Binding-site contacts:
Ligand atom N08 contacts residue LEU108 of chain 1.A at 2.7 Å (h-bond).
Ligand atom C07 contacts residue LEU159 of chain 1.A at 3.5 Å (hydrophobic).
Ligand atom F12 contacts residue TYR107 of chain 1.A at 3.3 Å.
Ligand atom N06 contacts residue LEU108 of chain 1.A at 3.1 Å (h-bond).
Ligand atom N06 contacts residue GLU106 of chain 1.A at 3.7 Å.
Ligand atom C02 contacts residue ALA56 of chain 1.A at 3.7 Å (hydrophobic).
Ligand atom C02 contacts residue LEU159 of chain 1.A at 3.4 Å (hydrophobic).
Ligand atom C10 contacts residue LEU108 of chain 1.A at 3.1 Å (hydrophobic).
Ligand atom C10 contacts residue TYR107 of chain 1.A at 3.5 Å (hydrophobic).
Ligand atom F12 contacts residue PRO109 of chain 1.A at 3.3 Å.
Ligand atom C13 contacts residue GLY111 of chain 1.A at 3.8 Å.
Ligand atom C21 contacts residue ASP115 of chain 1.A at 3.3 Å.
Ligand atom C07 contacts residue ALA56 of chain 1.A at 3.5 Å (hydrophobic).
Ligand atom C01 contacts residue MET105 of chain 1.A at 3.6 Å (hydrophobic).
Ligand atom C16 contacts residue GLY111 of chain 1.A at 3.7 Å.
Ligand atom C34 contacts residue ASP170 of chain 1.A at 3.2 Å.
Ligand atom C26 contacts residue LEU31 of chain 1.A at 3.5 Å (hydrophobic).
Ligand atom C10 contacts residue GLY111 of chain 1.A at 3.5 Å.
Ligand atom C25 contacts residue VAL39 of chain 1.A at 3.8 Å (hydrophobic).
Ligand atom O36 contacts residue ASN157 of chain 1.A at 3.0 Å (h-bond).
Ligand atom N30 contacts residue ARG156 of chain 1.A at 3.5 Å (salt-bridge).
Ligand atom F39 contacts residue GLY32 of chain 1.A at 3.4 Å.
Ligand atom N24 contacts residue VAL39 of chain 1.A at 3.5 Å.
Ligand atom C33 contacts residue GLY34 of chain 1.A at 3.6 Å.
Ligand atom C27 contacts residue LEU31 of chain 1.A at 3.4 Å (hydrophobic).
Ligand atom C26 contacts residue VAL39 of chain 1.A at 3.8 Å (hydrophobic).
Ligand atom F15 contacts residue LEU31 of chain 1.A at 3.2 Å.
Ligand atom C11 contacts residue GLY111 of chain 1.A at 3.6 Å.
Ligand atom N06 contacts residue LEU159 of chain 1.A at 3.8 Å.
Ligand atom C09 contacts residue GLY111 of chain 1.A at 3.6 Å.
Ligand atom O37 contacts residue ASN157 of chain 1.A at 3.6 Å.
Ligand atom C03 contacts residue LEU159 of chain 1.A at 3.5 Å (hydrophobic).
Ligand atom C07 contacts residue GLU106 of chain 1.A at 3.1 Å.
Ligand atom C27 contacts residue GLY32 of chain 1.A at 3.4 Å.
Ligand atom C11 contacts residue TYR107 of chain 1.A at 3.8 Å (hydrophobic).
Ligand atom C09 contacts residue LEU108 of chain 1.A at 3.3 Å (hydrophobic).
Ligand atom C14 contacts residue GLY111 of chain 1.A at 3.8 Å.
Ligand atom C28 contacts residue GLY32 of chain 1.A at 3.6 Å.
Ligand atom O37 contacts residue ASP170 of chain 1.A at 3.1 Å.
Ligand atom N04 contacts residue LEU159 of chain 1.A at 3.8 Å.

A small-molecule ligand and the protein it binds are described below.
Small molecule (SMILES): Cc1cnc(Nc2cc(F)c(C3CCN(C)CC3)c(F)c2)nc1Nc1ccc(F)c(NS(=O)(=O)C(C)(C)C)c1

Sequence of chain 1.A:
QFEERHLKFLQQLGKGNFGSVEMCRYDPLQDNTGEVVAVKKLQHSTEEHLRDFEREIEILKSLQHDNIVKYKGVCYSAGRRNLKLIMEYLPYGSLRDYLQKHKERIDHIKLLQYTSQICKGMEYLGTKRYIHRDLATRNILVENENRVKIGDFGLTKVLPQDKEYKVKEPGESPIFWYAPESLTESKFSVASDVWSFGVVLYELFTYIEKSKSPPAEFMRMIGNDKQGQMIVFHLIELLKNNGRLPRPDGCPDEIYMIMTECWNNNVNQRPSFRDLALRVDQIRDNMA